This small molecule binds to this protein.
Small molecule (SMILES): CC(=O)N[C@H]1[C@H](O[C@H]2[C@H](O)[C@@H](NC(C)=O)CO[C@@H]2CO)O[C@H](CO)[C@@H](O)[C@@H]1O

Sequence of chain 1.B:
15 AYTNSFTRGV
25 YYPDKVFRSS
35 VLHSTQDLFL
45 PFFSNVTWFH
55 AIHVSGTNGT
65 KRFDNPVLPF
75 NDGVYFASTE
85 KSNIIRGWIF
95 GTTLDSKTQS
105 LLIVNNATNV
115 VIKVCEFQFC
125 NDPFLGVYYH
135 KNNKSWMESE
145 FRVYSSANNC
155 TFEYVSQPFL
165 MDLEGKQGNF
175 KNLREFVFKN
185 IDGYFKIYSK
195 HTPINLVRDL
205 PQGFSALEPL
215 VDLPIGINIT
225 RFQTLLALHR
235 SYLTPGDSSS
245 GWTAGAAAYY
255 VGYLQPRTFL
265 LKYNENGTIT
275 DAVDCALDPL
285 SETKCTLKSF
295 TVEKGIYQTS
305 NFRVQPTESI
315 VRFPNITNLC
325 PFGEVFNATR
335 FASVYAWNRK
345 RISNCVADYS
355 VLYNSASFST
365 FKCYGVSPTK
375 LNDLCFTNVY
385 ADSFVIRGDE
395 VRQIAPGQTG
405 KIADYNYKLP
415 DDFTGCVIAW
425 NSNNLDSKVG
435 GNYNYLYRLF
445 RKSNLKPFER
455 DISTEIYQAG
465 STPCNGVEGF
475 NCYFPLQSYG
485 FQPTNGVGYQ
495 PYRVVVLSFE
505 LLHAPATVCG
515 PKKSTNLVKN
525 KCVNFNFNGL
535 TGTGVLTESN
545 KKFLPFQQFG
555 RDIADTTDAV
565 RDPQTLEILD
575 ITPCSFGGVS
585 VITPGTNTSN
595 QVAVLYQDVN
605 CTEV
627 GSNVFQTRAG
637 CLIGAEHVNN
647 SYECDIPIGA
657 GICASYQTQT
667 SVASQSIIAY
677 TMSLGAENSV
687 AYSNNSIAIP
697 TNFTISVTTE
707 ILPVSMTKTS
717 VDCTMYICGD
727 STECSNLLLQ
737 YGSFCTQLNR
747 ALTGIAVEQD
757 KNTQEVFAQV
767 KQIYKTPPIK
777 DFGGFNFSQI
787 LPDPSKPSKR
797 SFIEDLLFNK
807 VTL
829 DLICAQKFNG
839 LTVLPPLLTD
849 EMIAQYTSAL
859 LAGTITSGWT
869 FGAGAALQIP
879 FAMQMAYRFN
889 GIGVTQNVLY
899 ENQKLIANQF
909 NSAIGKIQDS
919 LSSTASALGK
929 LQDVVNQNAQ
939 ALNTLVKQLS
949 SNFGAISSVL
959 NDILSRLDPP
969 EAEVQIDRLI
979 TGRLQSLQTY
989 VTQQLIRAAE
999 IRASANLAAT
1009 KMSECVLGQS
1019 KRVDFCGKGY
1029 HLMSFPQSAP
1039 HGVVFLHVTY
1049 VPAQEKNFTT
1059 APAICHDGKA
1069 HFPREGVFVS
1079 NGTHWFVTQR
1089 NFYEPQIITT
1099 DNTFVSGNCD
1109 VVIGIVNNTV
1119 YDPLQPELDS

Binding-site contacts:
Ligand atom C2 contacts residue ASN1115 of chain 1.B at 2.5 Å.
Ligand atom C4 contacts residue ASN1115 of chain 1.B at 4.2 Å.
Ligand atom O7 contacts residue ILE1113 of chain 1.B at 3.7 Å.
Ligand atom N2 contacts residue ASN1115 of chain 1.B at 2.9 Å (h-bond).
Ligand atom O5 contacts residue ASN1115 of chain 1.B at 2.4 Å (h-bond).
Ligand atom C8 contacts residue CYS1063 of chain 1.B at 4.4 Å (hydrophobic).
Ligand atom C7 contacts residue ASN1115 of chain 1.B at 3.6 Å.
Ligand atom C8 contacts residue ASN1115 of chain 1.B at 3.3 Å.
Ligand atom O7 contacts residue ASN1115 of chain 1.B at 4.3 Å.
Ligand atom C1 contacts residue ASN1115 of chain 1.B at 1.4 Å.
Ligand atom C5 contacts residue ASN1115 of chain 1.B at 3.7 Å.
Ligand atom C3 contacts residue ASN1115 of chain 1.B at 3.8 Å.